Sequence of chain 1.A:
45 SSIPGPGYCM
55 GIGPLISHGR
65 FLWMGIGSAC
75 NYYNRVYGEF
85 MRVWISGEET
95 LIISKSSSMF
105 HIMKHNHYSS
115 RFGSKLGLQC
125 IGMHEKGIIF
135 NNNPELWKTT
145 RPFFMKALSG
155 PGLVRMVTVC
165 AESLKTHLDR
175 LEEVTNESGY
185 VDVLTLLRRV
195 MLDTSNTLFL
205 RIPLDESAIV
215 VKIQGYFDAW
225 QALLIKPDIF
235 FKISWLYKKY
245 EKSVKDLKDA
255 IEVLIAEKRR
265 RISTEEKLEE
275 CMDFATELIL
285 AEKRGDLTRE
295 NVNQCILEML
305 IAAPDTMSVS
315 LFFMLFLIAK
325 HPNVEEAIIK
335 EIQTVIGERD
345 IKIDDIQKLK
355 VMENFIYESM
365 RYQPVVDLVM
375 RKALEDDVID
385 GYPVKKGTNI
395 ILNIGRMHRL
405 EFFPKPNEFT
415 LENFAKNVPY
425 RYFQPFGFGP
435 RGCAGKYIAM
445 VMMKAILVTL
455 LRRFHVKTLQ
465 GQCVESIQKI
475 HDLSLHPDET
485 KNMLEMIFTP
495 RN

This protein binds this small molecule.
Small molecule (SMILES): C=C1C[C@@H]2[C@H](CC[C@]3(C)C(=O)CC[C@@H]23)[C@@]2(C)C=CC(=O)C=C12

Binding-site contacts:
Ligand atom C2 contacts residue ILE133 of chain 1.A at 3.7 Å (hydrophobic).
Ligand atom C4 contacts residue ASP309 of chain 1.A at 3.7 Å.
Ligand atom O2 contacts residue VAL373 of chain 1.A at 3.6 Å.
Ligand atom C3 contacts residue ALA306 of chain 1.A at 4.0 Å (hydrophobic).
Ligand atom C3 contacts residue TRP224 of chain 1.A at 3.7 Å (hydrophobic).
Ligand atom C18 contacts residue VAL370 of chain 1.A at 3.6 Å (hydrophobic).
Ligand atom C19 contacts residue HEM1 of chain 1.B at 3.5 Å.
Ligand atom C1 contacts residue HEM1 of chain 1.B at 4.0 Å.
Ligand atom C16 contacts residue MET374 of chain 1.A at 4.0 Å (hydrophobic).
Ligand atom C contacts residue SER478 of chain 1.A at 4.0 Å.
Ligand atom C8 contacts residue VAL370 of chain 1.A at 4.0 Å (hydrophobic).
Ligand atom C contacts residue THR310 of chain 1.A at 3.4 Å.
Ligand atom C12 contacts residue ILE133 of chain 1.A at 4.1 Å (hydrophobic).
Ligand atom C17 contacts residue VAL373 of chain 1.A at 4.0 Å (hydrophobic).
Ligand atom C19 contacts residue THR310 of chain 1.A at 4.0 Å.
Ligand atom C6 contacts residue THR310 of chain 1.A at 4.0 Å.
Ligand atom C17 contacts residue LEU372 of chain 1.A at 3.7 Å (hydrophobic).
Ligand atom C5 contacts residue THR310 of chain 1.A at 4.0 Å.
Ligand atom O2 contacts residue MET374 of chain 1.A at 2.7 Å (h-bond).
Ligand atom C15 contacts residue LEU372 of chain 1.A at 3.5 Å (hydrophobic).
Ligand atom C3 contacts residue ASP309 of chain 1.A at 4.0 Å.
Ligand atom C5 contacts residue TRP224 of chain 1.A at 4.0 Å (hydrophobic).
Ligand atom O1 contacts residue ALA306 of chain 1.A at 3.1 Å.
Ligand atom C16 contacts residue LEU477 of chain 1.A at 3.8 Å (hydrophobic).
Ligand atom C18 contacts residue LEU372 of chain 1.A at 3.5 Å (hydrophobic).
Ligand atom C11 contacts residue ILE133 of chain 1.A at 3.6 Å (hydrophobic).
Ligand atom O1 contacts residue ASP309 of chain 1.A at 3.0 Å (salt-bridge).
Ligand atom C11 contacts residue HEM1 of chain 1.B at 3.7 Å.
Ligand atom C12 contacts residue ARG115 of chain 1.A at 3.7 Å.
Ligand atom C16 contacts residue LEU372 of chain 1.A at 3.2 Å (hydrophobic).
Ligand atom O2 contacts residue ARG115 of chain 1.A at 3.3 Å (salt-bridge).
Ligand atom C1 contacts residue ILE133 of chain 1.A at 3.9 Å (hydrophobic).
Ligand atom C18 contacts residue HEM1 of chain 1.B at 3.5 Å.
Ligand atom O1 contacts residue ILE305 of chain 1.A at 4.0 Å.
Ligand atom C15 contacts residue LEU477 of chain 1.A at 3.4 Å (hydrophobic).
Ligand atom C4 contacts residue TRP224 of chain 1.A at 3.6 Å (hydrophobic).
Ligand atom O1 contacts residue TRP224 of chain 1.A at 3.9 Å.
Ligand atom C9 contacts residue ILE133 of chain 1.A at 4.0 Å (hydrophobic).
Ligand atom C contacts residue PHE221 of chain 1.A at 3.9 Å (hydrophobic).
Ligand atom C17 contacts residue MET374 of chain 1.A at 3.6 Å (hydrophobic).